Binding-site contacts:
Ligand atom CD contacts residue LYS66 of chain 1.A at 3.2 Å.
Ligand atom C contacts residue LEU156 of chain 1.A at 3.5 Å (hydrophobic).
Ligand atom CD1 contacts residue MET45 of chain 1.A at 3.3 Å (hydrophobic).
Ligand atom CB contacts residue TRP147 of chain 1.A at 3.5 Å (hydrophobic).
Ligand atom C contacts residue THR143 of chain 1.A at 3.5 Å.
Ligand atom O contacts residue VAL152 of chain 1.A at 3.1 Å.
Ligand atom CG contacts residue GLU63 of chain 1.A at 3.4 Å.
Ligand atom N contacts residue GLN155 of chain 1.A at 3.0 Å (h-bond).
Ligand atom CB contacts residue GLU63 of chain 1.A at 3.5 Å.
Ligand atom O contacts residue LYS66 of chain 1.A at 2.9 Å (salt-bridge).
Ligand atom N contacts residue TYR171 of chain 1.A at 2.9 Å (h-bond).
Ligand atom OE1 contacts residue LYS66 of chain 1.A at 3.2 Å (salt-bridge).
Ligand atom N contacts residue TYR7 of chain 1.A at 3.3 Å (h-bond).
Ligand atom N contacts residue ASP77 of chain 1.A at 2.8 Å (salt-bridge).
Ligand atom O contacts residue LEU156 of chain 1.A at 3.2 Å.
Ligand atom CA contacts residue TYR7 of chain 1.A at 3.5 Å (hydrophobic).
Ligand atom N contacts residue TYR99 of chain 1.A at 2.9 Å (h-bond).
Ligand atom CD2 contacts residue TYR99 of chain 1.A at 3.4 Å (hydrophobic).
Ligand atom CA contacts residue ASP77 of chain 1.A at 3.2 Å.
Ligand atom CG2 contacts residue ASP77 of chain 1.A at 3.4 Å.
Ligand atom C contacts residue TYR7 of chain 1.A at 3.4 Å (hydrophobic).
Ligand atom CB contacts residue ASP77 of chain 1.A at 3.5 Å.
Ligand atom CA contacts residue GLN155 of chain 1.A at 3.3 Å.
Ligand atom CD2 contacts residue TYR7 of chain 1.A at 3.5 Å (hydrophobic).
Ligand atom O contacts residue TRP147 of chain 1.A at 2.7 Å (h-bond).
Ligand atom CG contacts residue GLU63 of chain 1.A at 3.4 Å.
Ligand atom O contacts residue ARG97 of chain 1.A at 3.2 Å (salt-bridge).
Ligand atom CD1 contacts residue GLN155 of chain 1.A at 3.2 Å.
Ligand atom CG1 contacts residue TYR116 of chain 1.A at 3.5 Å (hydrophobic).
Ligand atom CB contacts residue TYR99 of chain 1.A at 3.4 Å (hydrophobic).
Ligand atom CD1 contacts residue TYR99 of chain 1.A at 3.4 Å (hydrophobic).
Ligand atom OXT contacts residue TYR84 of chain 1.A at 3.5 Å (h-bond).
Ligand atom O contacts residue TYR84 of chain 1.A at 2.6 Å (h-bond).
Ligand atom O contacts residue TRP147 of chain 1.A at 3.4 Å.
Ligand atom C contacts residue TYR84 of chain 1.A at 3.5 Å (hydrophobic).
Ligand atom O contacts residue TYR159 of chain 1.A at 2.6 Å (h-bond).
Ligand atom O contacts residue THR143 of chain 1.A at 2.6 Å (h-bond).
Ligand atom O contacts residue HIS70 of chain 1.A at 3.3 Å (h-bond).
Ligand atom N contacts residue GLU63 of chain 1.A at 2.9 Å (salt-bridge).
Ligand atom O contacts residue TYR7 of chain 1.A at 3.5 Å.

Sequence of chain 1.A:
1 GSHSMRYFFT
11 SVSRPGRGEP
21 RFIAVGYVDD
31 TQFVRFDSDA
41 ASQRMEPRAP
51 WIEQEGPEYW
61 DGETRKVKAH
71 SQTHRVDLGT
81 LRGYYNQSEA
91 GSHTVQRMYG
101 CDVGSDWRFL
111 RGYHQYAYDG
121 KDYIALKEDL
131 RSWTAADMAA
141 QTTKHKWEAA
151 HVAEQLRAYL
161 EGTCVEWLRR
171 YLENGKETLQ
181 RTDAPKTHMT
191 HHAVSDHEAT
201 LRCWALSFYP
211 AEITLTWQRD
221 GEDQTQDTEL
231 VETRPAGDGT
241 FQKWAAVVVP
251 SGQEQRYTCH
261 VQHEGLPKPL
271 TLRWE

The small molecule below binds the protein below.
Small molecule (SMILES): CC[C@H](C)[C@H](NC(=O)CNC(=O)[C@H](C)NC(=O)[C@H](CC(C)C)NC(=O)[C@@H](N)CCC(=O)O)C(=O)NCC(=O)N[C@H](C(=O)N[C@@H](C)C(=O)N[C@H](C(=O)N[C@H](C(=O)O)C(C)C)[C@@H](C)O)[C@@H](C)CC